Sequence of chain 1.A:
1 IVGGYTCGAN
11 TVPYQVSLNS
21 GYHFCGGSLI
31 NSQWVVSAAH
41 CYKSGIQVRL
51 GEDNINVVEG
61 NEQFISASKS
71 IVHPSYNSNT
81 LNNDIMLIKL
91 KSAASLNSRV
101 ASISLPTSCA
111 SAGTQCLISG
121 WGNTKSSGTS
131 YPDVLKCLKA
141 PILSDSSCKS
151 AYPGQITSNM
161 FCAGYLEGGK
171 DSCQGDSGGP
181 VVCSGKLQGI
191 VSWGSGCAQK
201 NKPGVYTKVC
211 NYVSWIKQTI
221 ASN

Binding-site contacts:
Ligand atom O3 contacts residue SER177 of chain 1.A at 2.6 Å (h-bond).
Ligand atom C2 contacts residue GLY194 of chain 1.A at 3.9 Å.
Ligand atom C4 contacts residue VAL191 of chain 1.A at 3.7 Å (hydrophobic).
Ligand atom C10 contacts residue GLY194 of chain 1.A at 3.9 Å.
Ligand atom N2 contacts residue SER177 of chain 1.A at 3.3 Å (h-bond).
Ligand atom C4 contacts residue SER192 of chain 1.A at 3.7 Å.
Ligand atom N3 contacts residue ASP171 of chain 1.A at 2.8 Å (salt-bridge).
Ligand atom N1 contacts residue GLY204 of chain 1.A at 3.4 Å.
Ligand atom N1 contacts residue SER172 of chain 1.A at 2.9 Å (h-bond).
Ligand atom C6 contacts residue SER192 of chain 1.A at 3.7 Å.
Ligand atom O2 contacts residue GLY175 of chain 1.A at 3.6 Å.
Ligand atom C1 contacts residue ASP171 of chain 1.A at 3.5 Å.
Ligand atom C8 contacts residue GLN174 of chain 1.A at 3.8 Å.
Ligand atom C10 contacts residue GLY196 of chain 1.A at 3.3 Å.
Ligand atom C8 contacts residue SER177 of chain 1.A at 3.5 Å.
Ligand atom N3 contacts residue GLY196 of chain 1.A at 2.8 Å (h-bond).
Ligand atom N3 contacts residue CYS197 of chain 1.A at 3.7 Å.
Ligand atom C6 contacts residue SER177 of chain 1.A at 2.9 Å.
Ligand atom C3 contacts residue SER172 of chain 1.A at 3.8 Å.
Ligand atom C9 contacts residue GLN174 of chain 1.A at 3.1 Å.
Ligand atom C10 contacts residue GLN174 of chain 1.A at 3.7 Å.
Ligand atom C7 contacts residue SER177 of chain 1.A at 3.9 Å.
Ligand atom C1 contacts residue TRP193 of chain 1.A at 4.0 Å (hydrophobic).
Ligand atom O1 contacts residue SER177 of chain 1.A at 3.0 Å (h-bond).
Ligand atom C1 contacts residue SER172 of chain 1.A at 3.2 Å.
Ligand atom C3 contacts residue VAL191 of chain 1.A at 3.8 Å (hydrophobic).
Ligand atom C4 contacts residue TRP193 of chain 1.A at 3.7 Å (hydrophobic).
Ligand atom O3 contacts residue GLN174 of chain 1.A at 3.4 Å.
Ligand atom C2 contacts residue TRP193 of chain 1.A at 3.8 Å (hydrophobic).
Ligand atom C3 contacts residue TRP193 of chain 1.A at 3.7 Å (hydrophobic).
Ligand atom C7 contacts residue GLN174 of chain 1.A at 3.9 Å.
Ligand atom N3 contacts residue GLY194 of chain 1.A at 3.8 Å.
Ligand atom O1 contacts residue HIS40 of chain 1.A at 3.7 Å.
Ligand atom N1 contacts residue ASP171 of chain 1.A at 2.8 Å (salt-bridge).
Ligand atom C1 contacts residue GLY196 of chain 1.A at 3.8 Å.
Ligand atom C8 contacts residue GLY175 of chain 1.A at 3.5 Å.
Ligand atom O3 contacts residue GLY175 of chain 1.A at 2.8 Å (h-bond).
Ligand atom C2 contacts residue SER172 of chain 1.A at 3.9 Å.
Ligand atom N2 contacts residue GLN174 of chain 1.A at 3.8 Å.
Ligand atom N3 contacts residue SER172 of chain 1.A at 3.5 Å (h-bond).

This small molecule binds to this protein.
Small molecule (SMILES): [H]/N=C(\N)c1ccc(/C=N/OCC(=O)O)cc1